Sequence of chain 1.L:
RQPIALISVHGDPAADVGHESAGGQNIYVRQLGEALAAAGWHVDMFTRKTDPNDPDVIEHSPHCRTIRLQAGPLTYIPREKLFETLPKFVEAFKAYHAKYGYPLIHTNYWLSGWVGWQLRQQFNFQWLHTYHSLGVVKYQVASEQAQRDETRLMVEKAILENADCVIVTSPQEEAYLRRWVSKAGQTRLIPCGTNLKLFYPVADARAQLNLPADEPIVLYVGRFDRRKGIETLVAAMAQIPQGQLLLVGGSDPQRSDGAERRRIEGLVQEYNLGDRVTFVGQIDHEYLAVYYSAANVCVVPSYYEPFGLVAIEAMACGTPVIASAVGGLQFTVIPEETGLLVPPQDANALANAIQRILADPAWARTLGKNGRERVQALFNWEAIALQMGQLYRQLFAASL

Binding-site contacts:
Ligand atom O3 contacts residue PHE336 of chain 1.L at 3.5 Å (h-bond).
Ligand atom O3 contacts residue HIS161 of chain 1.L at 3.0 Å.
Ligand atom O2P contacts residue ARG108 of chain 1.L at 3.6 Å (salt-bridge).
Ligand atom O3P contacts residue TYR138 of chain 1.L at 3.2 Å (h-bond).
Ligand atom C1 contacts residue GLY53 of chain 1.L at 3.6 Å.
Ligand atom O6 contacts residue TYR138 of chain 1.L at 3.4 Å (h-bond).
Ligand atom C4 contacts residue PRO335 of chain 1.L at 3.5 Å (hydrophobic).
Ligand atom C6 contacts residue CYS221 of chain 1.L at 3.4 Å (hydrophobic).
Ligand atom O3P contacts residue LYS167 of chain 1.L at 3.2 Å.
Ligand atom O1 contacts residue UDP1 of chain 1.GA at 3.3 Å (h-bond).
Ligand atom O3 contacts residue GLN54 of chain 1.L at 3.2 Å (h-bond).
Ligand atom C3 contacts residue UDP1 of chain 1.GA at 3.5 Å.
Ligand atom O3P contacts residue ARG108 of chain 1.L at 2.8 Å (salt-bridge).
Ligand atom O4 contacts residue HIS39 of chain 1.L at 3.6 Å.
Ligand atom O4 contacts residue UDP1 of chain 1.GA at 2.9 Å (h-bond).
Ligand atom O2 contacts residue UDP1 of chain 1.GA at 3.1 Å (h-bond).
Ligand atom C1 contacts residue HIS161 of chain 1.L at 3.0 Å.
Ligand atom O1 contacts residue GLY52 of chain 1.L at 3.2 Å.
Ligand atom C5 contacts residue HIS161 of chain 1.L at 3.5 Å.
Ligand atom O1 contacts residue GLY53 of chain 1.L at 2.8 Å (h-bond).
Ligand atom C6 contacts residue SER162 of chain 1.L at 3.3 Å.
Ligand atom O5 contacts residue HIS161 of chain 1.L at 2.8 Å (h-bond).
Ligand atom C1 contacts residue UDP1 of chain 1.GA at 2.9 Å.
Ligand atom O2 contacts residue UDP1 of chain 1.GA at 3.6 Å.
Ligand atom O1P contacts residue LYS167 of chain 1.L at 3.3 Å.
Ligand atom O4 contacts residue LEU338 of chain 1.L at 3.2 Å.
Ligand atom O1 contacts residue GLN54 of chain 1.L at 3.3 Å (h-bond).
Ligand atom O3 contacts residue GLU334 of chain 1.L at 3.0 Å (salt-bridge).
Ligand atom O1P contacts residue SER162 of chain 1.L at 2.3 Å (h-bond).
Ligand atom O3 contacts residue UDP1 of chain 1.GA at 3.1 Å (h-bond).
Ligand atom O5 contacts residue UDP1 of chain 1.GA at 3.5 Å (h-bond).
Ligand atom O2 contacts residue GLN54 of chain 1.L at 3.4 Å (h-bond).
Ligand atom C6 contacts residue HIS161 of chain 1.L at 3.3 Å.
Ligand atom O4 contacts residue PHE336 of chain 1.L at 2.5 Å (h-bond).
Ligand atom C4 contacts residue PHE336 of chain 1.L at 3.0 Å (hydrophobic).
Ligand atom O2 contacts residue HIS161 of chain 1.L at 3.3 Å (h-bond).
Ligand atom O1P contacts residue ARG181 of chain 1.L at 3.5 Å (salt-bridge).
Ligand atom O6 contacts residue HIS161 of chain 1.L at 3.4 Å.
Ligand atom C2 contacts residue HIS161 of chain 1.L at 3.0 Å.
Ligand atom O6 contacts residue PRO335 of chain 1.L at 3.3 Å (h-bond).

A small-molecule ligand and the protein it binds are described below.
Small molecule (SMILES): O=P(O)(O)OC[C@H]1O[C@@](CO)(O[C@H]2O[C@H](CO)[C@@H](O)[C@H](O)[C@H]2O)[C@@H](O)[C@@H]1O